Sequence of chain 1.A:
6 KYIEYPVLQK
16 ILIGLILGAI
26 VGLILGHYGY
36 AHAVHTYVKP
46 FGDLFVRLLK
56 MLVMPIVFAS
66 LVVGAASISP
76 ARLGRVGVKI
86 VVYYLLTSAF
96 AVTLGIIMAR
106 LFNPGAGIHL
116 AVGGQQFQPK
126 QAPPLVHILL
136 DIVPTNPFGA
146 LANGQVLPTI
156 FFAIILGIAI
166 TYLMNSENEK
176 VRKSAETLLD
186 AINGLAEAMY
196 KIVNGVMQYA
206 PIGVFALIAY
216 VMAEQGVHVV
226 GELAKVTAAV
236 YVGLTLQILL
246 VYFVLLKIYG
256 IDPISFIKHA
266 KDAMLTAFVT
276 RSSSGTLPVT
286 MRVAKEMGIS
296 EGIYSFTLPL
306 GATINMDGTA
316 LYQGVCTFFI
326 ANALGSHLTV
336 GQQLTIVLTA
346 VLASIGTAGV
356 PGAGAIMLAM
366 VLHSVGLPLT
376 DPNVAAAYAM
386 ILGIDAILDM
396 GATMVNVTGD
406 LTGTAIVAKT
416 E

The small molecule below binds the protein below.
Small molecule (SMILES): N[C@@H](CC(=O)O)C(=O)O

Binding-site contacts:
Ligand atom CB contacts residue THR314 of chain 1.A at 3.9 Å.
Ligand atom CA contacts residue ARG276 of chain 1.A at 3.4 Å.
Ligand atom OXT contacts residue SER278 of chain 1.A at 3.1 Å (h-bond).
Ligand atom C contacts residue THR398 of chain 1.A at 3.1 Å.
Ligand atom N contacts residue VAL355 of chain 1.A at 3.4 Å (h-bond).
Ligand atom N contacts residue ARG276 of chain 1.A at 2.3 Å (salt-bridge).
Ligand atom C contacts residue ASN401 of chain 1.A at 3.8 Å.
Ligand atom O contacts residue ARG276 of chain 1.A at 2.9 Å (salt-bridge).
Ligand atom OXT contacts residue THR398 of chain 1.A at 3.4 Å.
Ligand atom OD2 contacts residue ASP394 of chain 1.A at 3.5 Å (salt-bridge).
Ligand atom CB contacts residue VAL355 of chain 1.A at 3.7 Å (hydrophobic).
Ligand atom OD1 contacts residue ASP394 of chain 1.A at 2.7 Å (salt-bridge).
Ligand atom O contacts residue VAL355 of chain 1.A at 4.0 Å.
Ligand atom OD2 contacts residue ASN401 of chain 1.A at 4.0 Å.
Ligand atom CA contacts residue ASP394 of chain 1.A at 3.2 Å.
Ligand atom OD1 contacts residue TYR317 of chain 1.A at 2.6 Å (h-bond).
Ligand atom OD2 contacts residue TYR317 of chain 1.A at 2.8 Å (h-bond).
Ligand atom OD2 contacts residue ALA397 of chain 1.A at 4.0 Å.
Ligand atom CA contacts residue THR398 of chain 1.A at 2.9 Å.
Ligand atom O contacts residue SER278 of chain 1.A at 3.0 Å (h-bond).
Ligand atom OXT contacts residue MET311 of chain 1.A at 3.4 Å.
Ligand atom O contacts residue SER277 of chain 1.A at 3.3 Å.
Ligand atom OD2 contacts residue THR314 of chain 1.A at 2.5 Å (h-bond).
Ligand atom OXT contacts residue ASN401 of chain 1.A at 2.9 Å (h-bond).
Ligand atom CG contacts residue ASP394 of chain 1.A at 2.9 Å.
Ligand atom C contacts residue SER278 of chain 1.A at 3.9 Å.
Ligand atom C contacts residue ARG276 of chain 1.A at 3.5 Å.
Ligand atom N contacts residue THR398 of chain 1.A at 3.0 Å (h-bond).
Ligand atom N contacts residue ASP394 of chain 1.A at 2.7 Å (salt-bridge).
Ligand atom CG contacts residue THR314 of chain 1.A at 3.4 Å.
Ligand atom O contacts residue GLY354 of chain 1.A at 3.2 Å (h-bond).
Ligand atom CG contacts residue TYR317 of chain 1.A at 3.0 Å (hydrophobic).
Ligand atom CB contacts residue ASP394 of chain 1.A at 3.5 Å.
Ligand atom O contacts residue THR398 of chain 1.A at 3.1 Å.
Ligand atom N contacts residue GLY357 of chain 1.A at 3.9 Å.
Ligand atom N contacts residue PRO356 of chain 1.A at 3.8 Å.
Ligand atom CG contacts residue GLY359 of chain 1.A at 3.9 Å.
Ligand atom OD1 contacts residue GLY359 of chain 1.A at 3.2 Å (h-bond).
Ligand atom OD1 contacts residue ALA358 of chain 1.A at 3.7 Å.
Ligand atom OD1 contacts residue GLY357 of chain 1.A at 3.4 Å.